Sequence of chain 1.A:
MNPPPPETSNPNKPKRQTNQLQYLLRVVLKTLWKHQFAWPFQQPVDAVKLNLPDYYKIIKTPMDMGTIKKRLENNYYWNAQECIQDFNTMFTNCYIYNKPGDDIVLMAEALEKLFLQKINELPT

A small-molecule ligand and the protein it binds are described below.
Small molecule (SMILES): Nc1cc(-n2ccnc2)c2cccc(O)c2n1

Binding-site contacts:
Ligand atom C2 contacts residue VAL45 of chain 1.A at 3.6 Å (hydrophobic).
Ligand atom C3 contacts residue PHE41 of chain 1.A at 3.9 Å (hydrophobic).
Ligand atom C4 contacts residue CYS94 of chain 1.A at 4.0 Å (hydrophobic).
Ligand atom C7 contacts residue ILE104 of chain 1.A at 3.8 Å (hydrophobic).
Ligand atom N12 contacts residue LEU52 of chain 1.A at 3.8 Å.
Ligand atom C18 contacts residue ILE104 of chain 1.A at 4.1 Å (hydrophobic).
Ligand atom C4 contacts residue TYR55 of chain 1.A at 4.0 Å (hydrophobic).
Ligand atom C15 contacts residue LEU50 of chain 1.A at 3.4 Å (hydrophobic).
Ligand atom C9 contacts residue ILE104 of chain 1.A at 4.1 Å (hydrophobic).
Ligand atom N14 contacts residue PRO40 of chain 1.A at 4.1 Å.
Ligand atom N12 contacts residue TYR97 of chain 1.A at 3.5 Å.
Ligand atom C8 contacts residue LEU52 of chain 1.A at 3.8 Å (hydrophobic).
Ligand atom C16 contacts residue PRO40 of chain 1.A at 3.7 Å (hydrophobic).
Ligand atom O11 contacts residue TYR55 of chain 1.A at 3.6 Å.
Ligand atom C3 contacts residue TYR55 of chain 1.A at 4.0 Å (hydrophobic).
Ligand atom C6 contacts residue ILE104 of chain 1.A at 3.6 Å (hydrophobic).
Ligand atom C9 contacts residue ASN98 of chain 1.A at 3.6 Å.
Ligand atom C2 contacts residue PHE41 of chain 1.A at 3.6 Å (hydrophobic).
Ligand atom C5 contacts residue ASN98 of chain 1.A at 3.9 Å.
Ligand atom N10 contacts residue ASN98 of chain 1.A at 3.2 Å (h-bond).
Ligand atom C9 contacts residue LEU52 of chain 1.A at 3.8 Å (hydrophobic).
Ligand atom C2 contacts residue PRO40 of chain 1.A at 3.9 Å (hydrophobic).
Ligand atom N12 contacts residue ASN98 of chain 1.A at 2.9 Å (h-bond).
Ligand atom C16 contacts residue TRP39 of chain 1.A at 3.5 Å (hydrophobic).
Ligand atom O11 contacts residue CYS94 of chain 1.A at 3.3 Å.
Ligand atom C3 contacts residue VAL45 of chain 1.A at 3.9 Å (hydrophobic).
Ligand atom O11 contacts residue ASN98 of chain 1.A at 3.0 Å (h-bond).
Ligand atom N14 contacts residue LEU50 of chain 1.A at 4.0 Å.
Ligand atom N10 contacts residue TYR97 of chain 1.A at 3.9 Å.
Ligand atom C1 contacts residue VAL45 of chain 1.A at 3.8 Å (hydrophobic).
Ligand atom N17 contacts residue LEU50 of chain 1.A at 4.0 Å.
Ligand atom C16 contacts residue LEU50 of chain 1.A at 3.8 Å (hydrophobic).
Ligand atom C1 contacts residue PRO40 of chain 1.A at 3.8 Å (hydrophobic).
Ligand atom C15 contacts residue PRO40 of chain 1.A at 3.8 Å (hydrophobic).
Ligand atom N17 contacts residue PRO40 of chain 1.A at 3.9 Å.
Ligand atom C5 contacts residue ILE104 of chain 1.A at 3.7 Å (hydrophobic).
Ligand atom N10 contacts residue ILE104 of chain 1.A at 4.0 Å.
Ligand atom C1 contacts residue ILE104 of chain 1.A at 3.9 Å (hydrophobic).
Ligand atom N17 contacts residue TRP39 of chain 1.A at 3.3 Å.
Ligand atom C4 contacts residue ASN98 of chain 1.A at 3.8 Å.